Sequence of chain 1.A:
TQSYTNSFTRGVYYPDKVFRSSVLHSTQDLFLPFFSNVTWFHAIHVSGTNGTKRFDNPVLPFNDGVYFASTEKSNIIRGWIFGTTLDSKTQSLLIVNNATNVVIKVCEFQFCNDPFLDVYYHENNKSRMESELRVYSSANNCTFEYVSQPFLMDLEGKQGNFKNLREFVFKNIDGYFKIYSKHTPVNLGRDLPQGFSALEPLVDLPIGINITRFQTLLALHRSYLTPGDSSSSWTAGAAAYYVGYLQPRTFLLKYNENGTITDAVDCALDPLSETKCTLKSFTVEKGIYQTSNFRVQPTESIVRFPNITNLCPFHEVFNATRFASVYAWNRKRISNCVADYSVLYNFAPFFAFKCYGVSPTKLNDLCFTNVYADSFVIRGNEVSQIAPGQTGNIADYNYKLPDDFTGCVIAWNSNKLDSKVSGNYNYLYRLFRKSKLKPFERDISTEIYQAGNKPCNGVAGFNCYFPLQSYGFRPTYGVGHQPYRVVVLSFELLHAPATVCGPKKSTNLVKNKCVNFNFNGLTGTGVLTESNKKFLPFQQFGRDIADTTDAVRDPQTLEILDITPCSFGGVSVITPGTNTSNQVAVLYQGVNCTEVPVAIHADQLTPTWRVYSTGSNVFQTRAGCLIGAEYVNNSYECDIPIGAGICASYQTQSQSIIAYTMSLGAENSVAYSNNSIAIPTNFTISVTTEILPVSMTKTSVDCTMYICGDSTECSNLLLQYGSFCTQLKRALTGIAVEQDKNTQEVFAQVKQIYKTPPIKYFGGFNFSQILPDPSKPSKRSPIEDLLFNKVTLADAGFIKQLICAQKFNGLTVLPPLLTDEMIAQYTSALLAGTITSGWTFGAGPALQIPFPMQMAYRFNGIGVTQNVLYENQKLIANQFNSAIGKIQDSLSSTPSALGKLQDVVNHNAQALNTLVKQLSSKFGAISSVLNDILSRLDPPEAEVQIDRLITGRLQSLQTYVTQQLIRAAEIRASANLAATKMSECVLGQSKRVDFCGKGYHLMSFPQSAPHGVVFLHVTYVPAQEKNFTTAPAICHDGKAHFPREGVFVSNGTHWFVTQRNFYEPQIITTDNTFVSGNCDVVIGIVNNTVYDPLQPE

The small molecule below binds the protein below.
Small molecule (SMILES): CC(=O)N[C@H]1[C@H](O[C@H]2[C@H](O)[C@@H](NC(C)=O)CO[C@@H]2CO)O[C@H](CO)[C@@H](O)[C@@H]1O

Binding-site contacts:
Ligand atom C7 contacts residue ASN714 of chain 1.A at 3.6 Å.
Ligand atom C1 contacts residue ASN714 of chain 1.A at 1.4 Å.
Ligand atom O7 contacts residue LEU919 of chain 1.A at 4.3 Å.
Ligand atom O5 contacts residue ASN714 of chain 1.A at 2.4 Å (h-bond).
Ligand atom C6 contacts residue GLN923 of chain 1.A at 4.4 Å.
Ligand atom N2 contacts residue ASN714 of chain 1.A at 2.9 Å (h-bond).
Ligand atom C5 contacts residue GLN923 of chain 1.A at 4.5 Å.
Ligand atom O6 contacts residue GLN923 of chain 1.A at 3.3 Å (h-bond).
Ligand atom O4 contacts residue LEU919 of chain 1.A at 4.1 Å.
Ligand atom C5 contacts residue LEU919 of chain 1.A at 4.1 Å (hydrophobic).
Ligand atom C8 contacts residue LEU919 of chain 1.A at 4.0 Å (hydrophobic).
Ligand atom C3 contacts residue ASN714 of chain 1.A at 3.8 Å.
Ligand atom C6 contacts residue LEU919 of chain 1.A at 4.4 Å (hydrophobic).
Ligand atom C4 contacts residue ASN714 of chain 1.A at 4.2 Å.
Ligand atom C7 contacts residue LEU919 of chain 1.A at 4.1 Å (hydrophobic).
Ligand atom C8 contacts residue ASN922 of chain 1.A at 4.5 Å.
Ligand atom O6 contacts residue LEU919 of chain 1.A at 4.3 Å.
Ligand atom C8 contacts residue THR713 of chain 1.A at 4.4 Å.
Ligand atom O7 contacts residue ASN714 of chain 1.A at 3.9 Å.
Ligand atom C2 contacts residue ASN714 of chain 1.A at 2.5 Å.
Ligand atom C5 contacts residue ASN714 of chain 1.A at 3.7 Å.
Ligand atom C7 contacts residue GLN1068 of chain 1.A at 3.9 Å.
Ligand atom O7 contacts residue GLN1068 of chain 1.A at 3.3 Å (h-bond).